Binding-site contacts:
Ligand atom C5 contacts residue GLU35 of chain 1.D at 4.1 Å.
Ligand atom O5 contacts residue GLU35 of chain 1.D at 3.9 Å.
Ligand atom C6 contacts residue ASN37 of chain 1.D at 3.7 Å.
Ligand atom C2 contacts residue ASN54 of chain 1.D at 2.4 Å.
Ligand atom C4 contacts residue GLU35 of chain 1.D at 3.6 Å.
Ligand atom C3 contacts residue ASN54 of chain 1.D at 3.8 Å.
Ligand atom O6 contacts residue ASN37 of chain 1.D at 4.2 Å.
Ligand atom N2 contacts residue GLU35 of chain 1.D at 3.5 Å (salt-bridge).
Ligand atom C1 contacts residue GLU35 of chain 1.D at 3.5 Å.
Ligand atom C4 contacts residue ASN54 of chain 1.D at 4.2 Å.
Ligand atom O4 contacts residue GLU35 of chain 1.D at 4.0 Å.
Ligand atom N2 contacts residue ASN54 of chain 1.D at 2.9 Å (h-bond).
Ligand atom O5 contacts residue ASN54 of chain 1.D at 2.4 Å (h-bond).
Ligand atom C1 contacts residue ASN54 of chain 1.D at 1.4 Å.
Ligand atom O7 contacts residue GLU35 of chain 1.D at 2.8 Å (salt-bridge).
Ligand atom C6 contacts residue GLU35 of chain 1.D at 3.6 Å.
Ligand atom C5 contacts residue ASN54 of chain 1.D at 3.7 Å.
Ligand atom C1 contacts residue ASN37 of chain 1.D at 3.5 Å.
Ligand atom O7 contacts residue ASN36 of chain 1.D at 3.5 Å (h-bond).
Ligand atom C7 contacts residue GLU35 of chain 1.D at 3.5 Å.
Ligand atom C7 contacts residue ASN54 of chain 1.D at 3.4 Å.
Ligand atom O7 contacts residue ASN54 of chain 1.D at 3.1 Å (h-bond).
Ligand atom C3 contacts residue GLU35 of chain 1.D at 3.8 Å.
Ligand atom C2 contacts residue GLU35 of chain 1.D at 3.7 Å.
Ligand atom C5 contacts residue ASN37 of chain 1.D at 3.8 Å.
Ligand atom O5 contacts residue ASN37 of chain 1.D at 2.7 Å (h-bond).

The protein below binds the small molecule below.
Small molecule (SMILES): CC(=O)N[C@H]1[C@H](O[C@H]2[C@H](O)[C@@H](NC(C)=O)CO[C@@H]2CO)O[C@H](CO)[C@@H](O[C@@H]2O[C@H](CO)[C@@H](O)[C@H](O)[C@@H]2O)[C@@H]1O

Sequence of chain 1.D:
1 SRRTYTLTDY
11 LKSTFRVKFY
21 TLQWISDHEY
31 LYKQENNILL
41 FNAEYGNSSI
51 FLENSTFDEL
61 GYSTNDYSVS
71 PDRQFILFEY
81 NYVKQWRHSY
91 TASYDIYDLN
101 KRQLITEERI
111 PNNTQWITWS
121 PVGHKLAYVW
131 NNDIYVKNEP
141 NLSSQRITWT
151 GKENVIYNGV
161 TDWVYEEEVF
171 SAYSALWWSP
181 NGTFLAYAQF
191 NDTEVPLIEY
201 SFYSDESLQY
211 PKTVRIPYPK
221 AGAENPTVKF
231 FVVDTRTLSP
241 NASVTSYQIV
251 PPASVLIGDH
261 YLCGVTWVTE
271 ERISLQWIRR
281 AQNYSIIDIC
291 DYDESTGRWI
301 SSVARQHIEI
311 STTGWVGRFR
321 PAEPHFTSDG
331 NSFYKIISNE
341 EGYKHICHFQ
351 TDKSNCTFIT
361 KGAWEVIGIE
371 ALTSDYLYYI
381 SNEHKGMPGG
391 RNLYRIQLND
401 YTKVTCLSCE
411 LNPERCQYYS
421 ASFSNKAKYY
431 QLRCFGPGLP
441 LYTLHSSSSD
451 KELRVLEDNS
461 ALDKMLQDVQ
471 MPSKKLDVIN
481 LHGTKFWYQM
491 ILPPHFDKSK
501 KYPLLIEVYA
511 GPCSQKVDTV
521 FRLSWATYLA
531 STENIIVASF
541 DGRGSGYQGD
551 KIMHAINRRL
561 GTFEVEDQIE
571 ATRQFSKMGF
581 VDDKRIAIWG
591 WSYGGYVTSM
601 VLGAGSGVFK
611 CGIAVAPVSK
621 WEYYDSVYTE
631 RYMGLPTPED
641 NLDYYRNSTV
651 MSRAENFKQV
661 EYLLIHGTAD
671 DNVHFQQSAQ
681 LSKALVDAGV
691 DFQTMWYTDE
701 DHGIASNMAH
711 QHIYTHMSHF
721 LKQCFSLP